Sequence of chain 1.A:
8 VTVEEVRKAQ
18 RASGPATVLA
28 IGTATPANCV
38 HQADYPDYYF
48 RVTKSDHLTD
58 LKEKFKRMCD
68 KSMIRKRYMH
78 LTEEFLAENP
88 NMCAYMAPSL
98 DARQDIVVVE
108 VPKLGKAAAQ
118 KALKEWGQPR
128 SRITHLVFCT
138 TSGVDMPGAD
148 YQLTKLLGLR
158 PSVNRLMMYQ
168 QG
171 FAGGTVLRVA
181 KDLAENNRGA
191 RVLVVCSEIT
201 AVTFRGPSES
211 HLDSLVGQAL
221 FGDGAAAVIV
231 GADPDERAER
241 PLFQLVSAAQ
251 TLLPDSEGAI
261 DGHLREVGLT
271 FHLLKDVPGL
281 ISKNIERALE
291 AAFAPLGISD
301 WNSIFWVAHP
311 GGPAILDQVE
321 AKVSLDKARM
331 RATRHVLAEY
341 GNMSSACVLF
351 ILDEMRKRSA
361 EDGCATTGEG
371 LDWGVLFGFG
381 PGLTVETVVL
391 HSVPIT

Binding-site contacts:
Ligand atom O4 contacts residue NAR1 of chain 1.G at 4.0 Å.
Ligand atom C13 contacts residue ARG72 of chain 1.A at 3.7 Å.
Ligand atom C12 contacts residue ARG72 of chain 1.A at 4.1 Å.
Ligand atom O5 contacts residue ARG331 of chain 1.A at 4.2 Å.
Ligand atom C7 contacts residue NAR1 of chain 1.G at 3.5 Å.
Ligand atom O4 contacts residue HIS335 of chain 1.A at 2.5 Å (h-bond).
Ligand atom C3 contacts residue HIS335 of chain 1.A at 4.0 Å.
Ligand atom C5 contacts residue NAR1 of chain 1.G at 3.5 Å.
Ligand atom O2 contacts residue ARG334 of chain 1.A at 3.8 Å.
Ligand atom C9 contacts residue NAR1 of chain 1.G at 3.9 Å.
Ligand atom C4 contacts residue NAR1 of chain 1.G at 3.6 Å.
Ligand atom O5 contacts residue ARG334 of chain 1.A at 3.5 Å.
Ligand atom O2 contacts residue NAR1 of chain 1.G at 3.4 Å.
Ligand atom O3 contacts residue ARG72 of chain 1.A at 3.7 Å.
Ligand atom C1 contacts residue ALA338 of chain 1.A at 4.3 Å (hydrophobic).
Ligand atom C5 contacts residue ARG334 of chain 1.A at 4.3 Å.
Ligand atom C11 contacts residue NAR1 of chain 1.G at 3.2 Å.
Ligand atom C6 contacts residue ALA338 of chain 1.A at 4.0 Å (hydrophobic).
Ligand atom O4 contacts residue ARG331 of chain 1.A at 4.0 Å.
Ligand atom C14 contacts residue MET70 of chain 1.A at 3.8 Å (hydrophobic).
Ligand atom C14 contacts residue ILE71 of chain 1.A at 3.9 Å (hydrophobic).
Ligand atom C9 contacts residue ALA338 of chain 1.A at 3.5 Å (hydrophobic).
Ligand atom C3 contacts residue ARG331 of chain 1.A at 3.8 Å.
Ligand atom C1 contacts residue HIS335 of chain 1.A at 4.0 Å.
Ligand atom C4 contacts residue ARG334 of chain 1.A at 3.9 Å.
Ligand atom C8 contacts residue NAR1 of chain 1.G at 3.5 Å.
Ligand atom C10 contacts residue NAR1 of chain 1.G at 4.0 Å.
Ligand atom C2 contacts residue HIS335 of chain 1.A at 3.5 Å.
Ligand atom O1 contacts residue NAR1 of chain 1.G at 3.4 Å.
Ligand atom C15 contacts residue MET70 of chain 1.A at 3.4 Å (hydrophobic).
Ligand atom C10 contacts residue ALA338 of chain 1.A at 3.7 Å (hydrophobic).
Ligand atom O1 contacts residue ALA338 of chain 1.A at 3.5 Å.
Ligand atom C3 contacts residue NAR1 of chain 1.G at 3.7 Å.
Ligand atom C1 contacts residue NAR1 of chain 1.G at 3.4 Å.
Ligand atom C6 contacts residue NAR1 of chain 1.G at 3.5 Å.
Ligand atom O5 contacts residue NAR1 of chain 1.G at 3.3 Å.
Ligand atom C2 contacts residue NAR1 of chain 1.G at 3.5 Å.
Ligand atom C12 contacts residue NAR1 of chain 1.G at 4.1 Å.
Ligand atom C15 contacts residue ALA338 of chain 1.A at 3.6 Å (hydrophobic).
Ligand atom C14 contacts residue ARG72 of chain 1.A at 3.8 Å.

This protein binds this small molecule.
Small molecule (SMILES): O=C1C[C@@H](c2ccc(O)cc2)Oc2cc(O)cc(O)c21